Binding-site contacts:
Ligand atom PA contacts residue LYS105 of chain 1.A at 3.4 Å.
Ligand atom O3A contacts residue MG1 of chain 1.C at 3.5 Å.
Ligand atom O2B contacts residue MG1 of chain 1.C at 2.0 Å.
Ligand atom PG contacts residue ASP210 of chain 1.A at 3.0 Å.
Ligand atom O2A contacts residue LYS105 of chain 1.A at 2.7 Å (salt-bridge).
Ligand atom O1B contacts residue GLY85 of chain 1.A at 3.5 Å.
Ligand atom C2 contacts residue LEU148 of chain 1.A at 3.3 Å (hydrophobic).
Ligand atom O3B contacts residue MG1 of chain 1.C at 3.5 Å.
Ligand atom O3B contacts residue ASP210 of chain 1.A at 2.6 Å (salt-bridge).
Ligand atom PB contacts residue ASP210 of chain 1.A at 3.4 Å.
Ligand atom O1B contacts residue SER86 of chain 1.A at 3.3 Å (h-bond).
Ligand atom O5' contacts residue VAL90 of chain 1.A at 3.5 Å.
Ligand atom O2A contacts residue ASP210 of chain 1.A at 3.3 Å.
Ligand atom C5' contacts residue GLY85 of chain 1.A at 3.5 Å.
Ligand atom PB contacts residue LYS105 of chain 1.A at 3.4 Å.
Ligand atom O1A contacts residue ASN196 of chain 1.A at 3.0 Å (h-bond).
Ligand atom C6 contacts residue LEU198 of chain 1.A at 3.4 Å (hydrophobic).
Ligand atom O4' contacts residue GLY83 of chain 1.A at 3.4 Å.
Ligand atom O1B contacts residue GLY88 of chain 1.A at 2.7 Å (h-bond).
Ligand atom O1A contacts residue ASP210 of chain 1.A at 2.8 Å (salt-bridge).
Ligand atom S1G contacts residue HIS213 of chain 1.A at 3.3 Å.
Ligand atom O3B contacts residue LYS105 of chain 1.A at 2.9 Å (salt-bridge).
Ligand atom O3A contacts residue LYS105 of chain 1.A at 2.8 Å (salt-bridge).
Ligand atom N7 contacts residue MET145 of chain 1.A at 3.5 Å.
Ligand atom N6 contacts residue LEU198 of chain 1.A at 3.4 Å.
Ligand atom S1G contacts residue ASP191 of chain 1.A at 3.1 Å (salt-bridge).
Ligand atom O2G contacts residue PHE87 of chain 1.A at 3.3 Å.
Ligand atom C5 contacts residue LEU198 of chain 1.A at 3.5 Å (hydrophobic).
Ligand atom O2B contacts residue ASP210 of chain 1.A at 3.0 Å (salt-bridge).
Ligand atom O1A contacts residue MG1 of chain 1.C at 1.8 Å.
Ligand atom S1G contacts residue ASP210 of chain 1.A at 2.6 Å (salt-bridge).
Ligand atom PA contacts residue MG1 of chain 1.C at 3.1 Å.
Ligand atom O2B contacts residue GLY85 of chain 1.A at 3.3 Å.
Ligand atom O3' contacts residue ASP195 of chain 1.A at 2.8 Å (salt-bridge).
Ligand atom O2' contacts residue SER152 of chain 1.A at 3.3 Å.
Ligand atom O1B contacts residue PHE87 of chain 1.A at 2.7 Å (h-bond).
Ligand atom N1 contacts residue LEU148 of chain 1.A at 3.5 Å (h-bond).
Ligand atom N6 contacts residue GLU146 of chain 1.A at 3.0 Å (salt-bridge).
Ligand atom O3G contacts residue PHE87 of chain 1.A at 3.3 Å.
Ligand atom PB contacts residue MG1 of chain 1.C at 3.1 Å.

Sequence of chain 1.A:
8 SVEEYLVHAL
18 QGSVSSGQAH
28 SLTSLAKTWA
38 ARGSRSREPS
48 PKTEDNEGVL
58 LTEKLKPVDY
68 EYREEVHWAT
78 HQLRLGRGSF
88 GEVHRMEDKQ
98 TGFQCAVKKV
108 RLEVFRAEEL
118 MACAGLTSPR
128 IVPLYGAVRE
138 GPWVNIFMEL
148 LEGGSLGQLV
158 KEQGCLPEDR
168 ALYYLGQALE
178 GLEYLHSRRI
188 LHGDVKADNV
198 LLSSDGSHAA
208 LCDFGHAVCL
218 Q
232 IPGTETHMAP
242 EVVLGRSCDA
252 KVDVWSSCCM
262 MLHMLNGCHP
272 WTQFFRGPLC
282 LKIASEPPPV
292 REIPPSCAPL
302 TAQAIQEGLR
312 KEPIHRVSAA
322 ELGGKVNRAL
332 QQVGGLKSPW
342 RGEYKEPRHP

A small-molecule ligand and the protein it binds are described below.
Small molecule (SMILES): Nc1ncnc2c1ncn2[C@@H]1O[C@H](COP(=O)(O)OP(=O)(O)OP(O)(O)=S)[C@@H](O)[C@H]1O